Sequence of chain 53.A:
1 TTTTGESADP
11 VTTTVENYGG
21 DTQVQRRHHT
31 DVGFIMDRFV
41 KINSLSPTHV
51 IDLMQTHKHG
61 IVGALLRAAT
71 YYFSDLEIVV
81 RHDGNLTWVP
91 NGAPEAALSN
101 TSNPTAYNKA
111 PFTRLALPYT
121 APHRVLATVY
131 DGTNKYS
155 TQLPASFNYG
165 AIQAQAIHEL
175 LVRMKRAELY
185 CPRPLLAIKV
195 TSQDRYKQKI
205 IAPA

A small-molecule ligand and the protein it binds are described below.
Small molecule (SMILES): O=C(O)[C@@H]1O[C@@H](O[C@H]2[C@H](O)[C@@H](NS(=O)(=O)O)[C@@H](O)O[C@@H]2COS(=O)(=O)O)[C@H](OS(=O)(=O)O)[C@@H](O)[C@@H]1O[C@H]1O[C@H](COS(=O)(=O)O)[C@@H](O)[C@H](O)[C@H]1NS(=O)(=O)O

Sequence of chain 52.C:
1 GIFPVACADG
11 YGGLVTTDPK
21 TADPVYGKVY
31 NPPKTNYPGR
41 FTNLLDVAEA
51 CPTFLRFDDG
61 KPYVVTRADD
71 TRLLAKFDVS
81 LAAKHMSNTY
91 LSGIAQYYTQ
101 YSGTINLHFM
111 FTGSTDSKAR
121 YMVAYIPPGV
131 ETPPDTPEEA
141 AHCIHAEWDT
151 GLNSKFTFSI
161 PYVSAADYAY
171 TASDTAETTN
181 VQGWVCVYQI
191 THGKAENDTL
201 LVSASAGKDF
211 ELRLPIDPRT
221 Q

Sequence of chain 53.B:
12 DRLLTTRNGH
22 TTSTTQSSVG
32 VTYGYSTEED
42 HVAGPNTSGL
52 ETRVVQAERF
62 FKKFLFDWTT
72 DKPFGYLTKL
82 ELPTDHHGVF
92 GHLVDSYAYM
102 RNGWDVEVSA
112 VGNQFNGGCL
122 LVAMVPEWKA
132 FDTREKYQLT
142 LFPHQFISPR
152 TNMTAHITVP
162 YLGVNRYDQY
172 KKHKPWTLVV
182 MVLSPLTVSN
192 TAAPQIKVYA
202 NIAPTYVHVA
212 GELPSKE

Binding-site contacts:
Ligand atom O5S contacts residue ASN88 of chain 52.C at 3.0 Å (h-bond).
Ligand atom O3 contacts residue LYS193 of chain 53.A at 2.8 Å (salt-bridge).
Ligand atom O6S contacts residue ARG135 of chain 53.B at 3.7 Å.
Ligand atom O1S contacts residue ASP58 of chain 52.C at 4.1 Å.
Ligand atom S2 contacts residue ARG56 of chain 52.C at 3.4 Å (salt-bridge).
Ligand atom O5 contacts residue LYS193 of chain 53.A at 3.6 Å.
Ligand atom C6 contacts residue THR134 of chain 53.B at 3.5 Å.
Ligand atom O3 contacts residue ARG56 of chain 52.C at 3.9 Å.
Ligand atom O3 contacts residue ASP59 of chain 52.C at 4.0 Å.
Ligand atom O4S contacts residue ARG56 of chain 52.C at 2.5 Å (salt-bridge).
Ligand atom C6 contacts residue ARG135 of chain 53.B at 3.8 Å.
Ligand atom O6B contacts residue LYS193 of chain 53.A at 4.1 Å.
Ligand atom S2 contacts residue ASN88 of chain 52.C at 4.0 Å.
Ligand atom C1 contacts residue ASP133 of chain 53.B at 4.0 Å.
Ligand atom C3 contacts residue LYS193 of chain 53.A at 3.6 Å.
Ligand atom C5 contacts residue ARG135 of chain 53.B at 4.1 Å.
Ligand atom S1 contacts residue ASP59 of chain 52.C at 3.7 Å.
Ligand atom O3S contacts residue THR134 of chain 53.B at 3.3 Å (h-bond).
Ligand atom O4 contacts residue THR195 of chain 53.A at 3.7 Å.
Ligand atom O6S contacts residue ASN88 of chain 52.C at 3.9 Å.
Ligand atom O6S contacts residue LYS193 of chain 53.A at 3.4 Å.
Ligand atom O2S contacts residue ARG56 of chain 52.C at 4.1 Å.
Ligand atom O6S contacts residue ARG56 of chain 52.C at 3.7 Å.
Ligand atom O6 contacts residue ARG135 of chain 53.B at 3.6 Å.
Ligand atom S2 contacts residue ARG135 of chain 53.B at 4.0 Å.
Ligand atom C5 contacts residue THR134 of chain 53.B at 3.9 Å.
Ligand atom O5S contacts residue ARG135 of chain 53.B at 3.6 Å.
Ligand atom O6 contacts residue LYS193 of chain 53.A at 3.5 Å.
Ligand atom O1 contacts residue ASP133 of chain 53.B at 4.1 Å.
Ligand atom C2 contacts residue LYS193 of chain 53.A at 3.6 Å.
Ligand atom C3 contacts residue ARG56 of chain 52.C at 3.9 Å.
Ligand atom O2S contacts residue ASP59 of chain 52.C at 3.2 Å.
Ligand atom O1S contacts residue ASP59 of chain 52.C at 3.0 Å.
Ligand atom N2 contacts residue ARG56 of chain 52.C at 3.9 Å.
Ligand atom O3S contacts residue LYS193 of chain 53.A at 3.1 Å (salt-bridge).
Ligand atom O5S contacts residue ARG56 of chain 52.C at 3.6 Å (salt-bridge).
Ligand atom S1 contacts residue ASP58 of chain 52.C at 3.7 Å.
Ligand atom O2S contacts residue ASP58 of chain 52.C at 2.3 Å (salt-bridge).
Ligand atom O5 contacts residue ARG135 of chain 53.B at 3.2 Å.
Ligand atom C4 contacts residue LYS193 of chain 53.A at 3.4 Å.